This small molecule binds to this protein.
Small molecule (SMILES): CC(=O)C(=O)O

Sequence of chain 1.A:
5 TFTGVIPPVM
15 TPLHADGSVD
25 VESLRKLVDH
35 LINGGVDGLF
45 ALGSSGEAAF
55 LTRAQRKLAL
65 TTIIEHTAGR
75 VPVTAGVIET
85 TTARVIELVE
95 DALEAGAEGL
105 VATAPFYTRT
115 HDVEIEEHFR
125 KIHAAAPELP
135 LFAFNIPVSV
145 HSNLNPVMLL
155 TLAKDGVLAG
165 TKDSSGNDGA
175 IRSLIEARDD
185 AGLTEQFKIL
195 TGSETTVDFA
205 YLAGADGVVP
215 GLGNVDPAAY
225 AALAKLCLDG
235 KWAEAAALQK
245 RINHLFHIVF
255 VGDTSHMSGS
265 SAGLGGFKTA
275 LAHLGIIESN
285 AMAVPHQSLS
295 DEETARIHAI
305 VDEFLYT

Binding-site contacts:
Ligand atom OXT contacts residue GLY47 of chain 1.A at 3.6 Å.
Ligand atom CA contacts residue SER168 of chain 1.A at 4.2 Å.
Ligand atom O contacts residue SER49 of chain 1.A at 2.4 Å (h-bond).
Ligand atom CB contacts residue VAL213 of chain 1.A at 3.5 Å (hydrophobic).
Ligand atom CB contacts residue PRO12 of chain 1.A at 4.4 Å (hydrophobic).
Ligand atom CA contacts residue PRO12 of chain 1.A at 4.0 Å (hydrophobic).
Ligand atom CB contacts residue SER168 of chain 1.A at 3.5 Å.
Ligand atom O contacts residue PRO12 of chain 1.A at 3.3 Å.
Ligand atom OXT contacts residue PHE138 of chain 1.A at 4.4 Å.
Ligand atom CA contacts residue PHE138 of chain 1.A at 3.7 Å (hydrophobic).
Ligand atom OXT contacts residue SER49 of chain 1.A at 3.0 Å (h-bond).
Ligand atom CB contacts residue PHE138 of chain 1.A at 4.5 Å (hydrophobic).
Ligand atom OXT contacts residue SER48 of chain 1.A at 2.9 Å (h-bond).
Ligand atom C contacts residue PHE138 of chain 1.A at 4.4 Å (hydrophobic).
Ligand atom CB contacts residue GLY196 of chain 1.A at 4.2 Å.
Ligand atom C contacts residue SER48 of chain 1.A at 4.0 Å.
Ligand atom O contacts residue SER48 of chain 1.A at 4.4 Å.
Ligand atom C contacts residue PRO12 of chain 1.A at 3.5 Å (hydrophobic).
Ligand atom C contacts residue SER49 of chain 1.A at 3.4 Å.
Ligand atom OXT contacts residue PRO12 of chain 1.A at 3.5 Å.
Ligand atom OXT contacts residue PHE44 of chain 1.A at 4.3 Å.
Ligand atom CA contacts residue PHE44 of chain 1.A at 4.4 Å (hydrophobic).
Ligand atom CA contacts residue VAL213 of chain 1.A at 4.0 Å (hydrophobic).